Sequence of chain 1.A:
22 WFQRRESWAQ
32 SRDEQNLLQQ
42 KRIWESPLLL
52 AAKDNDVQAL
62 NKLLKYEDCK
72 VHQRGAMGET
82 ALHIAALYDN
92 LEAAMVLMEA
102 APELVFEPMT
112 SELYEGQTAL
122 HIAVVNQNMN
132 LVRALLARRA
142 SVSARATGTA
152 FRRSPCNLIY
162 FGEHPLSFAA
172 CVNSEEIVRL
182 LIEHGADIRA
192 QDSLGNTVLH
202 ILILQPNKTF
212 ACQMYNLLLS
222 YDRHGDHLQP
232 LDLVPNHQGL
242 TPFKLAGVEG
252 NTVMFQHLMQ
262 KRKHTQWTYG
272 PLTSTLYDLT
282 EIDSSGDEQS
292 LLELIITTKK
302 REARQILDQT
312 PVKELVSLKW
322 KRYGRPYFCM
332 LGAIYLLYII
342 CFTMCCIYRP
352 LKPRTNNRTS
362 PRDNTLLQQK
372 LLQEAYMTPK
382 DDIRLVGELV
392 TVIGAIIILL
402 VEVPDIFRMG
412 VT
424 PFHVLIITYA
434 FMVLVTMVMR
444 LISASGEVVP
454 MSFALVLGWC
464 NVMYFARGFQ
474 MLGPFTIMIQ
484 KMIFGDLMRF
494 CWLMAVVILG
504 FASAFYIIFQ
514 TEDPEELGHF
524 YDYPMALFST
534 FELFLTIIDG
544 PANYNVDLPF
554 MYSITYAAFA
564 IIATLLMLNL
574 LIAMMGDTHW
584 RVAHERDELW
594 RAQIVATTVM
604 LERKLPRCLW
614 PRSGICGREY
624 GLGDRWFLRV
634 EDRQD

This protein binds this small molecule.
Small molecule (SMILES): Cc1cccc(C2CCC(N3CCN(c4cccnc4)CC3)CC2)c1

Sequence of chain 1.B:
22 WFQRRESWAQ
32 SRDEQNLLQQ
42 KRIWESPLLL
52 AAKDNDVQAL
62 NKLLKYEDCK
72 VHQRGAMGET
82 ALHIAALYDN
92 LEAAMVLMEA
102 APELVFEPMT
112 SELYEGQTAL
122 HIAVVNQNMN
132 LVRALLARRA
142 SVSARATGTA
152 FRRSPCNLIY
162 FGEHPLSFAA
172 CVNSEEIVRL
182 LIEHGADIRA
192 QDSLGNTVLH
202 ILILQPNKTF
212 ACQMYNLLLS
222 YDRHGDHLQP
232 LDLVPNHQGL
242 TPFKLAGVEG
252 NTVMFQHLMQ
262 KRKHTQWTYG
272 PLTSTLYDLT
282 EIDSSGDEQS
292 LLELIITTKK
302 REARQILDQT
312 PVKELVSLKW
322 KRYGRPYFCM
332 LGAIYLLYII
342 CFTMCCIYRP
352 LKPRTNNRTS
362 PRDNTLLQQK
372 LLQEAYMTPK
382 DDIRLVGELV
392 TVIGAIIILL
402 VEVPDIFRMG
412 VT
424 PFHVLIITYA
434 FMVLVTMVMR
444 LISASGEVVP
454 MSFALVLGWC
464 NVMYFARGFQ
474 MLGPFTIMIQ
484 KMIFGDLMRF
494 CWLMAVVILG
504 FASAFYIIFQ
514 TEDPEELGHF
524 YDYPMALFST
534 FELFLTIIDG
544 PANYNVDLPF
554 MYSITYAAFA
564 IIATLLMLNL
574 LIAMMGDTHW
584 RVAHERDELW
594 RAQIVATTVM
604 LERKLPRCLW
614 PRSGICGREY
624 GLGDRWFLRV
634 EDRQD

Binding-site contacts:
Ligand atom C16 contacts residue ALA561 of chain 1.B at 4.2 Å (hydrophobic).
Ligand atom C15 contacts residue ALA561 of chain 1.B at 3.9 Å (hydrophobic).
Ligand atom C03 contacts residue ILE482 of chain 1.A at 4.2 Å (hydrophobic).
Ligand atom C16 contacts residue THR558 of chain 1.B at 4.3 Å.
Ligand atom C01 contacts residue MET466 of chain 1.A at 3.7 Å (hydrophobic).
Ligand atom C18 contacts residue ILE557 of chain 1.B at 3.6 Å (hydrophobic).
Ligand atom C14 contacts residue PHE504 of chain 1.B at 4.0 Å (hydrophobic).
Ligand atom C02 contacts residue ILE482 of chain 1.A at 4.1 Å (hydrophobic).
Ligand atom C13 contacts residue ILE565 of chain 1.B at 4.0 Å (hydrophobic).
Ligand atom C03 contacts residue ILE486 of chain 1.A at 4.1 Å (hydrophobic).
Ligand atom C12 contacts residue ALA561 of chain 1.B at 4.1 Å (hydrophobic).
Ligand atom C19 contacts residue ALA561 of chain 1.B at 4.1 Å (hydrophobic).
Ligand atom N03 contacts residue ILE557 of chain 1.B at 3.5 Å.
Ligand atom C07 contacts residue LEU428 of chain 1.A at 4.3 Å (hydrophobic).
Ligand atom C22 contacts residue PHE425 of chain 1.A at 4.0 Å (hydrophobic).
Ligand atom C15 contacts residue PHE456 of chain 1.A at 4.3 Å (hydrophobic).
Ligand atom C17 contacts residue PHE456 of chain 1.A at 4.1 Å (hydrophobic).
Ligand atom N02 contacts residue ALA561 of chain 1.B at 4.2 Å.
Ligand atom C01 contacts residue ILE482 of chain 1.A at 3.8 Å (hydrophobic).
Ligand atom C08 contacts residue LEU428 of chain 1.A at 4.3 Å (hydrophobic).
Ligand atom N03 contacts residue PHE456 of chain 1.A at 3.3 Å.
Ligand atom C18 contacts residue THR558 of chain 1.B at 4.0 Å.
Ligand atom C01 contacts residue PHE425 of chain 1.A at 3.8 Å (hydrophobic).
Ligand atom C14 contacts residue ALA561 of chain 1.B at 4.3 Å (hydrophobic).
Ligand atom C19 contacts residue PHE456 of chain 1.A at 3.7 Å (hydrophobic).
Ligand atom C20 contacts residue ILE486 of chain 1.A at 4.2 Å (hydrophobic).
Ligand atom C01 contacts residue THR479 of chain 1.A at 3.7 Å.
Ligand atom C04 contacts residue ILE486 of chain 1.A at 3.8 Å (hydrophobic).
Ligand atom C06 contacts residue LEU428 of chain 1.A at 4.3 Å (hydrophobic).
Ligand atom C07 contacts residue CYS463 of chain 1.A at 4.2 Å (hydrophobic).
Ligand atom C21 contacts residue PRO424 of chain 1.A at 3.7 Å (hydrophobic).
Ligand atom C17 contacts residue VAL459 of chain 1.A at 4.1 Å (hydrophobic).
Ligand atom C17 contacts residue MET554 of chain 1.B at 4.2 Å (hydrophobic).
Ligand atom C16 contacts residue VAL459 of chain 1.A at 3.5 Å (hydrophobic).
Ligand atom C14 contacts residue VAL459 of chain 1.A at 4.0 Å (hydrophobic).
Ligand atom C18 contacts residue PHE456 of chain 1.A at 3.5 Å (hydrophobic).
Ligand atom C18 contacts residue MET554 of chain 1.B at 3.7 Å (hydrophobic).
Ligand atom C17 contacts residue THR558 of chain 1.B at 3.7 Å.
Ligand atom C05 contacts residue ILE486 of chain 1.A at 3.8 Å (hydrophobic).
Ligand atom C02 contacts residue PHE425 of chain 1.A at 4.0 Å (hydrophobic).